This small molecule binds to this protein.
Small molecule (SMILES): CC(=O)N[C@@H]1[C@@H](O)[C@H](O)[C@@H](CO)O[C@H]1O

Sequence of chain 1.A:
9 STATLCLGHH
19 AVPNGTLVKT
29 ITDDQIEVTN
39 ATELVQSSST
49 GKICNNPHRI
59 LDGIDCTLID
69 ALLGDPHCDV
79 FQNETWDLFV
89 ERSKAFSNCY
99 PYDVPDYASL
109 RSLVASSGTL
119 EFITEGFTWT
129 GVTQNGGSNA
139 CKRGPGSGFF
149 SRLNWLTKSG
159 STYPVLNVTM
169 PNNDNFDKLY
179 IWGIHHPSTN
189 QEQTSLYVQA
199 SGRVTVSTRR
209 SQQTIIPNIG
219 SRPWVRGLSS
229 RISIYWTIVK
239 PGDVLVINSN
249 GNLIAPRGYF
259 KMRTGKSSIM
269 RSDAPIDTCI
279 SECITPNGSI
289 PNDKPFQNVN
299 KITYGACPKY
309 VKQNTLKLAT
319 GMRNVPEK

Binding-site contacts:
Ligand atom O5 contacts residue VAL297 of chain 1.A at 4.3 Å.
Ligand atom C1 contacts residue ASN285 of chain 1.A at 1.5 Å.
Ligand atom C4 contacts residue ASN285 of chain 1.A at 4.1 Å.
Ligand atom C7 contacts residue VAL297 of chain 1.A at 4.1 Å (hydrophobic).
Ligand atom O5 contacts residue ASN285 of chain 1.A at 2.1 Å (h-bond).
Ligand atom N2 contacts residue ASN285 of chain 1.A at 3.2 Å (h-bond).
Ligand atom C1 contacts residue VAL297 of chain 1.A at 3.4 Å (hydrophobic).
Ligand atom C5 contacts residue ASN285 of chain 1.A at 3.5 Å.
Ligand atom C3 contacts residue VAL297 of chain 1.A at 4.0 Å (hydrophobic).
Ligand atom C6 contacts residue ASN285 of chain 1.A at 4.2 Å.
Ligand atom C7 contacts residue ASN285 of chain 1.A at 3.5 Å.
Ligand atom O7 contacts residue ASN285 of chain 1.A at 3.4 Å (h-bond).
Ligand atom C8 contacts residue SER45 of chain 1.A at 3.5 Å.
Ligand atom C8 contacts residue SER46 of chain 1.A at 4.4 Å.
Ligand atom C6 contacts residue ASN298 of chain 1.A at 4.4 Å.
Ligand atom C8 contacts residue VAL297 of chain 1.A at 4.0 Å (hydrophobic).
Ligand atom C2 contacts residue VAL297 of chain 1.A at 3.8 Å (hydrophobic).
Ligand atom C3 contacts residue ASN285 of chain 1.A at 3.9 Å.
Ligand atom C1 contacts residue ASN298 of chain 1.A at 3.8 Å.
Ligand atom C2 contacts residue ASN285 of chain 1.A at 2.6 Å.
Ligand atom O6 contacts residue ASN285 of chain 1.A at 3.9 Å.
Ligand atom O5 contacts residue ASN298 of chain 1.A at 3.4 Å (h-bond).
Ligand atom C5 contacts residue ASN298 of chain 1.A at 3.9 Å.
Ligand atom N2 contacts residue VAL297 of chain 1.A at 3.3 Å (h-bond).
Ligand atom O6 contacts residue ASN298 of chain 1.A at 3.8 Å.